This small molecule binds to this protein.
Small molecule (SMILES): c1ccc(-c2ncccn2)nc1

Sequence of chain 1.B:
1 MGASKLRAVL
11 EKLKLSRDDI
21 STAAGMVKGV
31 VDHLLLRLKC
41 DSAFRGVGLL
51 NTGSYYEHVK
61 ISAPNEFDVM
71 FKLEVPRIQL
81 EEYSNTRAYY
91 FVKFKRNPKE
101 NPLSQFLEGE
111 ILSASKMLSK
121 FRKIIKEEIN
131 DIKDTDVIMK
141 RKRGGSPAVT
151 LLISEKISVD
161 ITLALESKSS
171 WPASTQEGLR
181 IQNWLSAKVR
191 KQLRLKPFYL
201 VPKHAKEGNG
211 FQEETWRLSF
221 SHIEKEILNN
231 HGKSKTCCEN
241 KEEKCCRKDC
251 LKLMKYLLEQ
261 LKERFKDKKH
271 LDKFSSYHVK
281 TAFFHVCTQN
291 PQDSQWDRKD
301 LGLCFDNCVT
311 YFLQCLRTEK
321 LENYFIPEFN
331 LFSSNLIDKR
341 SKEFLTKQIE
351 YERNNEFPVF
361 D

Binding-site contacts:
Ligand atom C4 contacts residue ARG217 of chain 1.B at 4.2 Å.
Ligand atom C7 contacts residue TYR277 of chain 1.B at 3.9 Å (hydrophobic).
Ligand atom C9 contacts residue TYR277 of chain 1.B at 3.7 Å (hydrophobic).
Ligand atom C2 contacts residue TYR277 of chain 1.B at 3.9 Å (hydrophobic).
Ligand atom C7 contacts residue ASN323 of chain 1.B at 4.0 Å.
Ligand atom N1 contacts residue TYR277 of chain 1.B at 3.3 Å.
Ligand atom N2 contacts residue ARG217 of chain 1.B at 4.1 Å.
Ligand atom C7 contacts residue ARG217 of chain 1.B at 3.7 Å.
Ligand atom N2 contacts residue TYR277 of chain 1.B at 3.6 Å.
Ligand atom C8 contacts residue ASN323 of chain 1.B at 3.8 Å.
Ligand atom C9 contacts residue LEU331 of chain 1.B at 4.2 Å (hydrophobic).
Ligand atom C5 contacts residue TYR277 of chain 1.B at 3.5 Å (hydrophobic).
Ligand atom N3 contacts residue ARG217 of chain 1.B at 3.7 Å.
Ligand atom C4 contacts residue TYR277 of chain 1.B at 3.4 Å (hydrophobic).
Ligand atom C1 contacts residue TYR277 of chain 1.B at 3.8 Å (hydrophobic).
Ligand atom C6 contacts residue ARG217 of chain 1.B at 3.8 Å.
Ligand atom C9 contacts residue ARG217 of chain 1.B at 3.6 Å.
Ligand atom N1 contacts residue ARG217 of chain 1.B at 4.4 Å.
Ligand atom N3 contacts residue TYR277 of chain 1.B at 3.4 Å.
Ligand atom C8 contacts residue TYR277 of chain 1.B at 4.1 Å (hydrophobic).
Ligand atom C8 contacts residue PHE329 of chain 1.B at 3.8 Å (hydrophobic).
Ligand atom C3 contacts residue TYR277 of chain 1.B at 3.6 Å (hydrophobic).
Ligand atom C9 contacts residue PHE329 of chain 1.B at 4.3 Å (hydrophobic).
Ligand atom N2 contacts residue LEU218 of chain 1.B at 4.2 Å.
Ligand atom C8 contacts residue ARG217 of chain 1.B at 3.5 Å.
Ligand atom C7 contacts residue LEU218 of chain 1.B at 3.7 Å (hydrophobic).
Ligand atom C6 contacts residue TYR277 of chain 1.B at 3.5 Å (hydrophobic).